A protein and the small-molecule ligand that binds it are described below.
Small molecule (SMILES): Cc1cc2nnc(C)n2c2ccccc12

Sequence of chain 1.A:
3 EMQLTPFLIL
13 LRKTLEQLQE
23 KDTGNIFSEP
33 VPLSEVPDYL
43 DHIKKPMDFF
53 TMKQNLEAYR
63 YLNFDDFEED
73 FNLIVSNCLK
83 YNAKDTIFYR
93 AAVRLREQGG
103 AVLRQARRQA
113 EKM

Binding-site contacts:
Ligand atom CAF contacts residue PHE90 of chain 1.A at 4.2 Å (hydrophobic).
Ligand atom CAJ contacts residue PHE90 of chain 1.A at 3.5 Å (hydrophobic).
Ligand atom CAC contacts residue PHE90 of chain 1.A at 4.4 Å (hydrophobic).
Ligand atom CAF contacts residue ILE28 of chain 1.A at 3.9 Å (hydrophobic).
Ligand atom CAG contacts residue VAL33 of chain 1.A at 4.5 Å (hydrophobic).
Ligand atom NAI contacts residue PHE90 of chain 1.A at 4.2 Å.
Ligand atom CAB contacts residue PHE29 of chain 1.A at 4.0 Å (hydrophobic).
Ligand atom CAD contacts residue PHE90 of chain 1.A at 4.5 Å (hydrophobic).
Ligand atom CAM contacts residue VAL33 of chain 1.A at 4.3 Å (hydrophobic).
Ligand atom CAA contacts residue VAL38 of chain 1.A at 3.5 Å (hydrophobic).
Ligand atom NAO contacts residue PHE90 of chain 1.A at 4.0 Å.
Ligand atom CAN contacts residue VAL33 of chain 1.A at 4.2 Å (hydrophobic).
Ligand atom CAB contacts residue VAL33 of chain 1.A at 3.7 Å (hydrophobic).
Ligand atom NAH contacts residue CYS80 of chain 1.A at 3.8 Å.
Ligand atom NAO contacts residue VAL33 of chain 1.A at 4.0 Å.
Ligand atom NAI contacts residue CYS80 of chain 1.A at 4.5 Å.
Ligand atom CAL contacts residue PHE90 of chain 1.A at 3.8 Å (hydrophobic).
Ligand atom CAE contacts residue PHE90 of chain 1.A at 4.0 Å (hydrophobic).
Ligand atom CAE contacts residue PRO34 of chain 1.A at 4.1 Å (hydrophobic).
Ligand atom CAF contacts residue PRO34 of chain 1.A at 4.2 Å (hydrophobic).
Ligand atom CAB contacts residue ILE28 of chain 1.A at 3.5 Å (hydrophobic).
Ligand atom CAL contacts residue ASN84 of chain 1.A at 4.1 Å.
Ligand atom CAD contacts residue PRO34 of chain 1.A at 3.8 Å (hydrophobic).
Ligand atom CAD contacts residue ILE28 of chain 1.A at 4.4 Å (hydrophobic).
Ligand atom NAI contacts residue TYR83 of chain 1.A at 4.1 Å.
Ligand atom CAK contacts residue VAL33 of chain 1.A at 3.6 Å (hydrophobic).
Ligand atom NAH contacts residue ASN84 of chain 1.A at 3.5 Å (h-bond).
Ligand atom CAG contacts residue ASN84 of chain 1.A at 4.0 Å.
Ligand atom CAN contacts residue PHE90 of chain 1.A at 3.7 Å (hydrophobic).
Ligand atom NAH contacts residue VAL33 of chain 1.A at 4.0 Å.
Ligand atom CAM contacts residue VAL38 of chain 1.A at 4.4 Å (hydrophobic).
Ligand atom CAJ contacts residue VAL38 of chain 1.A at 3.9 Å (hydrophobic).
Ligand atom CAA contacts residue PHE90 of chain 1.A at 3.9 Å (hydrophobic).
Ligand atom NAI contacts residue TYR41 of chain 1.A at 4.4 Å.
Ligand atom CAC contacts residue PRO34 of chain 1.A at 3.7 Å (hydrophobic).
Ligand atom CAL contacts residue VAL33 of chain 1.A at 4.2 Å (hydrophobic).
Ligand atom CAM contacts residue PHE90 of chain 1.A at 3.6 Å (hydrophobic).
Ligand atom CAG contacts residue PHE90 of chain 1.A at 3.6 Å (hydrophobic).
Ligand atom CAG contacts residue TYR83 of chain 1.A at 4.3 Å (hydrophobic).
Ligand atom NAI contacts residue ASN84 of chain 1.A at 3.0 Å (h-bond).